Sequence of chain 1.D:
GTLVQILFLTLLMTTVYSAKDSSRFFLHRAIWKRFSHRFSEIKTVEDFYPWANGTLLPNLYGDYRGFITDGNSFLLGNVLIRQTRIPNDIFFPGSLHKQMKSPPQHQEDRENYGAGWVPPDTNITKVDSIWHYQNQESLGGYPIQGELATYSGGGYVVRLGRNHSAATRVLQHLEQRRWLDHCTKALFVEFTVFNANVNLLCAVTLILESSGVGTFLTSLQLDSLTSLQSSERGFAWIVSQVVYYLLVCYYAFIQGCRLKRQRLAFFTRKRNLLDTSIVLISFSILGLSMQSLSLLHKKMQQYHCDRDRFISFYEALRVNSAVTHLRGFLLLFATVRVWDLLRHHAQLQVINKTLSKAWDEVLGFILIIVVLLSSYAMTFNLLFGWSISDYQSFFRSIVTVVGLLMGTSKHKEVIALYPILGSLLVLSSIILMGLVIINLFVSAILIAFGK

Binding-site contacts:
Ligand atom C4 contacts residue ASN223 of chain 1.D at 4.2 Å.
Ligand atom C5 contacts residue ASN223 of chain 1.D at 3.6 Å.
Ligand atom O6 contacts residue ARG222 of chain 1.D at 4.2 Å.
Ligand atom O5 contacts residue GLY221 of chain 1.D at 4.4 Å.
Ligand atom C7 contacts residue SER225 of chain 1.D at 4.4 Å.
Ligand atom C3 contacts residue ASN223 of chain 1.D at 3.8 Å.
Ligand atom O5 contacts residue ASN223 of chain 1.D at 2.4 Å (h-bond).
Ligand atom O6 contacts residue GLY221 of chain 1.D at 3.5 Å (h-bond).
Ligand atom C8 contacts residue ASN223 of chain 1.D at 4.4 Å.
Ligand atom C1 contacts residue ALA226 of chain 1.D at 4.0 Å (hydrophobic).
Ligand atom C2 contacts residue ASN223 of chain 1.D at 2.5 Å.
Ligand atom N2 contacts residue ASN223 of chain 1.D at 2.9 Å (h-bond).
Ligand atom O6 contacts residue ASP368 of chain 1.D at 3.5 Å (salt-bridge).
Ligand atom O7 contacts residue ASN223 of chain 1.D at 3.0 Å.
Ligand atom O5 contacts residue ALA226 of chain 1.D at 4.2 Å.
Ligand atom C6 contacts residue ASP368 of chain 1.D at 3.5 Å.
Ligand atom C8 contacts residue SER225 of chain 1.D at 4.2 Å.
Ligand atom C1 contacts residue ASN223 of chain 1.D at 1.4 Å.
Ligand atom C7 contacts residue ASN223 of chain 1.D at 3.2 Å.

The protein below binds the small molecule below.
Small molecule (SMILES): CC(=O)N[C@@H]1[C@@H](O)[C@H](O)[C@@H](CO)O[C@H]1O